Sequence of chain 1.A:
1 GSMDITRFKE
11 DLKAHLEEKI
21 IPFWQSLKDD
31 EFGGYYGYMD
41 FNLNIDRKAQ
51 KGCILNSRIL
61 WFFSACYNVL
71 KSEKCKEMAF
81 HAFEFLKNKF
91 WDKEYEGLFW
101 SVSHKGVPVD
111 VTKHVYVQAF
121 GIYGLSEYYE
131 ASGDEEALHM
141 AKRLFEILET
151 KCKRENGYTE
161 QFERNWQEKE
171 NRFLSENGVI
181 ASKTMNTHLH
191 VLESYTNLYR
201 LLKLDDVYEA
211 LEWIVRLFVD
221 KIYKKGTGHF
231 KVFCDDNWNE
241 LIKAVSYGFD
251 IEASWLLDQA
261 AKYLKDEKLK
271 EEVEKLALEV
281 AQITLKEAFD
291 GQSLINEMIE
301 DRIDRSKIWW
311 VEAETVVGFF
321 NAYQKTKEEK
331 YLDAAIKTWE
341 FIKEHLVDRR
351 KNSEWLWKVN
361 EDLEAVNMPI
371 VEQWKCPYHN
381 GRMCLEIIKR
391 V

Binding-site contacts:
Ligand atom C6 contacts residue VAL109 of chain 1.A at 3.8 Å (hydrophobic).
Ligand atom C5 contacts residue VAL109 of chain 1.A at 4.5 Å (hydrophobic).
Ligand atom C6 contacts residue SER103 of chain 1.A at 4.2 Å.
Ligand atom O6 contacts residue VAL107 of chain 1.A at 4.2 Å.
Ligand atom C6 contacts residue VAL107 of chain 1.A at 3.9 Å (hydrophobic).
Ligand atom O6 contacts residue VAL109 of chain 1.A at 3.4 Å.
Ligand atom O4 contacts residue SER103 of chain 1.A at 3.4 Å.
Ligand atom O6 contacts residue PRO108 of chain 1.A at 3.2 Å (h-bond).
Ligand atom C6 contacts residue PRO108 of chain 1.A at 4.2 Å (hydrophobic).

The protein below binds the small molecule below.
Small molecule (SMILES): OC[C@H]1O[C@@H](O)[C@@H](O)[C@@H](O)[C@@H]1O